Sequence of chain 1.A:
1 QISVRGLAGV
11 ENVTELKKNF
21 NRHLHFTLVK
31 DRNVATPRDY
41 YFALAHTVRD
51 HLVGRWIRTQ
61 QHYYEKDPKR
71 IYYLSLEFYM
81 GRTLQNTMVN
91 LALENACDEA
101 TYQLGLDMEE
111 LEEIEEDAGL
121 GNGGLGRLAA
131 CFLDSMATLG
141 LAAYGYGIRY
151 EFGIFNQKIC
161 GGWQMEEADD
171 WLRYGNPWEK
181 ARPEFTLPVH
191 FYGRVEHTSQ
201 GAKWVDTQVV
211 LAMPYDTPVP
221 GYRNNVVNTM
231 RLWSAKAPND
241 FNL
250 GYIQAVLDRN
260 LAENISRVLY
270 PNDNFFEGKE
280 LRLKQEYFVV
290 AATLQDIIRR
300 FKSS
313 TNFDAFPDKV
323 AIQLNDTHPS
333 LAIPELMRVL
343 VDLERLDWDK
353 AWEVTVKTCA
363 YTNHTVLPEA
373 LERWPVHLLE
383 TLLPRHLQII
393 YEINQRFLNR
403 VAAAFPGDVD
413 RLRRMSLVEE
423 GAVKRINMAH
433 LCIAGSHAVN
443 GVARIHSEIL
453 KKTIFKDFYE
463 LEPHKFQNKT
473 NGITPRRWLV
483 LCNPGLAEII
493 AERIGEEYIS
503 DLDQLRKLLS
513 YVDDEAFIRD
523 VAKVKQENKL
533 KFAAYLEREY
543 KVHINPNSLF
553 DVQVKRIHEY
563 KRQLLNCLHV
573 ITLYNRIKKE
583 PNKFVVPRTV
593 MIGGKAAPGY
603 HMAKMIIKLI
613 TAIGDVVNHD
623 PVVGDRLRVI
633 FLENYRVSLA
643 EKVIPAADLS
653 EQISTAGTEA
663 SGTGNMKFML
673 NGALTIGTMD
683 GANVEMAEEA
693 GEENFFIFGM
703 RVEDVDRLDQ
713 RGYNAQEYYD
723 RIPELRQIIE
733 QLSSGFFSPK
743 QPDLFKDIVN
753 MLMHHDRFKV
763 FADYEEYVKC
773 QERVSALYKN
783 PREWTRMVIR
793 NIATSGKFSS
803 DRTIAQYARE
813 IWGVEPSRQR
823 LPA

This small molecule binds to this protein.
Small molecule (SMILES): [N-]=[N+]=NCC(=O)N[C@@H]1O[C@H](CO)[C@@H](O)[C@H](O)[C@H]1O

Binding-site contacts:
Ligand atom C4 contacts residue GLY664 of chain 1.A at 3.7 Å.
Ligand atom C2 contacts residue HIS366 of chain 1.A at 3.4 Å.
Ligand atom C8 contacts residue HIS366 of chain 1.A at 3.7 Å.
Ligand atom O5 contacts residue HIS366 of chain 1.A at 3.6 Å.
Ligand atom O6 contacts residue LEU128 of chain 1.A at 3.8 Å.
Ligand atom O2 contacts residue GLU661 of chain 1.A at 3.2 Å (salt-bridge).
Ligand atom O4 contacts residue ASN473 of chain 1.A at 3.5 Å (h-bond).
Ligand atom C6 contacts residue HIS366 of chain 1.A at 3.6 Å.
Ligand atom O4 contacts residue SER663 of chain 1.A at 3.6 Å.
Ligand atom N3 contacts residue ASP328 of chain 1.A at 3.8 Å.
Ligand atom N4 contacts residue LEU125 of chain 1.A at 3.9 Å.
Ligand atom N2 contacts residue ASN273 of chain 1.A at 3.7 Å.
Ligand atom C3 contacts residue GLU661 of chain 1.A at 3.4 Å.
Ligand atom O3 contacts residue GLY664 of chain 1.A at 3.0 Å (h-bond).
Ligand atom C7 contacts residue ASN273 of chain 1.A at 3.4 Å.
Ligand atom O2 contacts residue HIS366 of chain 1.A at 3.9 Å.
Ligand atom O3 contacts residue GLU661 of chain 1.A at 2.6 Å (salt-bridge).
Ligand atom N1 contacts residue HIS366 of chain 1.A at 2.8 Å (h-bond).
Ligand atom O6 contacts residue VAL444 of chain 1.A at 3.8 Å.
Ligand atom N4 contacts residue HIS330 of chain 1.A at 2.8 Å (h-bond).
Ligand atom N1 contacts residue ASN273 of chain 1.A at 3.7 Å.
Ligand atom O2 contacts residue TYR562 of chain 1.A at 3.1 Å (h-bond).
Ligand atom C6 contacts residue ASN473 of chain 1.A at 3.2 Å.
Ligand atom C1 contacts residue HIS366 of chain 1.A at 3.6 Å.
Ligand atom O4 contacts residue GLY664 of chain 1.A at 2.7 Å (h-bond).
Ligand atom O7 contacts residue ASN273 of chain 1.A at 3.3 Å (h-bond).
Ligand atom O3 contacts residue SER663 of chain 1.A at 3.2 Å (h-bond).
Ligand atom O6 contacts residue HIS366 of chain 1.A at 2.7 Å (h-bond).
Ligand atom C7 contacts residue HIS366 of chain 1.A at 3.7 Å.
Ligand atom C8 contacts residue ASN273 of chain 1.A at 3.3 Å.
Ligand atom O7 contacts residue LEU125 of chain 1.A at 3.7 Å.
Ligand atom O2 contacts residue ASN273 of chain 1.A at 3.0 Å (h-bond).
Ligand atom C5 contacts residue LEU125 of chain 1.A at 3.8 Å (hydrophobic).
Ligand atom C6 contacts residue LEU128 of chain 1.A at 3.9 Å (hydrophobic).
Ligand atom C3 contacts residue GLY664 of chain 1.A at 3.8 Å.
Ligand atom O6 contacts residue ASN473 of chain 1.A at 2.8 Å (h-bond).
Ligand atom C5 contacts residue GLY124 of chain 1.A at 3.8 Å.
Ligand atom C6 contacts residue GLY124 of chain 1.A at 3.8 Å.
Ligand atom O3 contacts residue ALA662 of chain 1.A at 3.6 Å (h-bond).
Ligand atom N4 contacts residue ASP328 of chain 1.A at 3.5 Å (salt-bridge).